A small-molecule ligand and the protein it binds are described below.
Small molecule (SMILES): C/C=C(\C)CC/C=C(\C)CC/C=C(\C)CCC=C(C)C

Sequence of chain 1.M:
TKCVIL

Sequence of chain 1.B:
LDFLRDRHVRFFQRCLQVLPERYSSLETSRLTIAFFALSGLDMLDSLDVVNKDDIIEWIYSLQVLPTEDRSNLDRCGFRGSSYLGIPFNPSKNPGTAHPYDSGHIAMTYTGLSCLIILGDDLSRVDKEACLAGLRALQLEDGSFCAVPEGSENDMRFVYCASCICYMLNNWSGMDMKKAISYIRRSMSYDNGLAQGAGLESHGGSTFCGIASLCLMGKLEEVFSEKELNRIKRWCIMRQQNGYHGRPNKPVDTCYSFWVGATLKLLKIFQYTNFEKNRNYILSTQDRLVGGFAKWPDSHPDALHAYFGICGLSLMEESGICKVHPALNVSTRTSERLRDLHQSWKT

Binding-site contacts:
Ligand atom C1 contacts residue ASP269 of chain 1.B at 3.5 Å.
Ligand atom C15 contacts residue ARG173 of chain 1.B at 3.9 Å.
Ligand atom C14 contacts residue ILE10 of chain 1.M at 3.6 Å (hydrophobic).
Ligand atom C3 contacts residue TYR272 of chain 1.B at 3.8 Å (hydrophobic).
Ligand atom C16 contacts residue TYR126 of chain 1.B at 4.0 Å (hydrophobic).
Ligand atom C10 contacts residue TRP275 of chain 1.B at 3.8 Å (hydrophobic).
Ligand atom C17 contacts residue TYR126 of chain 1.B at 4.0 Å (hydrophobic).
Ligand atom C6 contacts residue TYR272 of chain 1.B at 3.7 Å (hydrophobic).
Ligand atom C20 contacts residue THR49 of chain 1.B at 3.9 Å.
Ligand atom C2 contacts residue SO41 of chain 1.U at 4.0 Å.
Ligand atom C13 contacts residue ARG173 of chain 1.B at 3.9 Å.
Ligand atom C19 contacts residue ASN345 of chain 1.B at 4.0 Å.
Ligand atom C14 contacts residue ARG173 of chain 1.B at 3.7 Å.
Ligand atom C1 contacts residue ZN1 of chain 1.T at 3.1 Å.
Ligand atom C18 contacts residue TYR126 of chain 1.B at 3.9 Å (hydrophobic).
Ligand atom C2 contacts residue CYS271 of chain 1.B at 4.0 Å (hydrophobic).
Ligand atom C4 contacts residue VAL9 of chain 1.M at 4.0 Å (hydrophobic).
Ligand atom C11 contacts residue ARG173 of chain 1.B at 3.6 Å.
Ligand atom C12 contacts residue TRP275 of chain 1.B at 4.0 Å (hydrophobic).
Ligand atom C2 contacts residue CYS8 of chain 1.M at 2.7 Å (hydrophobic).
Ligand atom C2 contacts residue ZN1 of chain 1.T at 3.5 Å.
Ligand atom C4 contacts residue CYS8 of chain 1.M at 3.9 Å (hydrophobic).
Ligand atom C5 contacts residue ILE10 of chain 1.M at 3.6 Å (hydrophobic).
Ligand atom C9 contacts residue MES1 of chain 1.S at 3.6 Å.
Ligand atom C2 contacts residue TYR272 of chain 1.B at 3.7 Å (hydrophobic).
Ligand atom C7 contacts residue TRP275 of chain 1.B at 3.6 Å (hydrophobic).
Ligand atom C15 contacts residue CYS177 of chain 1.B at 3.9 Å (hydrophobic).
Ligand atom C20 contacts residue ILE10 of chain 1.M at 3.8 Å (hydrophobic).
Ligand atom C6 contacts residue HIS219 of chain 1.B at 3.8 Å.
Ligand atom C12 contacts residue ARG173 of chain 1.B at 3.9 Å.
Ligand atom C9 contacts residue GLN212 of chain 1.B at 3.8 Å.
Ligand atom C15 contacts residue TYR176 of chain 1.B at 3.9 Å (hydrophobic).
Ligand atom C20 contacts residue THR127 of chain 1.B at 3.9 Å.
Ligand atom C1 contacts residue CYS8 of chain 1.M at 1.8 Å (hydrophobic).
Ligand atom C4 contacts residue MES1 of chain 1.S at 3.9 Å.
Ligand atom C1 contacts residue SO41 of chain 1.U at 3.4 Å.
Ligand atom C19 contacts residue TYR126 of chain 1.B at 3.8 Å (hydrophobic).
Ligand atom C7 contacts residue GLY221 of chain 1.B at 4.0 Å.
Ligand atom C12 contacts residue CYS225 of chain 1.B at 4.0 Å (hydrophobic).
Ligand atom C3 contacts residue CYS8 of chain 1.M at 3.5 Å (hydrophobic).